Sequence of chain 1.A:
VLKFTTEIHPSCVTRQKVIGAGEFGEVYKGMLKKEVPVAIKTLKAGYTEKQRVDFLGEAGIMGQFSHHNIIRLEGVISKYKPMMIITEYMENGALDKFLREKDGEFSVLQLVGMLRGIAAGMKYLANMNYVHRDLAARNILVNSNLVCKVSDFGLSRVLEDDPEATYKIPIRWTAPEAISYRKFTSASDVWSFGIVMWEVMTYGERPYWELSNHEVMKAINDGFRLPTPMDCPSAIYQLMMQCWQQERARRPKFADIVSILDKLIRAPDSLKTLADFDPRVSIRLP

Binding-site contacts:
Ligand atom CBC contacts residue THR98 of chain 1.A at 3.4 Å.
Ligand atom CBE contacts residue LYS52 of chain 1.A at 3.6 Å.
Ligand atom CAK contacts residue GLY104 of chain 1.A at 3.6 Å.
Ligand atom NAD contacts residue THR98 of chain 1.A at 2.9 Å (h-bond).
Ligand atom OAV contacts residue TYR100 of chain 1.A at 2.3 Å (h-bond).
Ligand atom NAJ contacts residue MET101 of chain 1.A at 2.9 Å (h-bond).
Ligand atom CBD contacts residue ILE96 of chain 1.A at 3.6 Å (hydrophobic).
Ligand atom CAF contacts residue ALA50 of chain 1.A at 3.5 Å (hydrophobic).
Ligand atom CAF contacts residue LEU152 of chain 1.A at 3.7 Å (hydrophobic).
Ligand atom OAV contacts residue ILE25 of chain 1.A at 3.7 Å.
Ligand atom CAX contacts residue ILE25 of chain 1.A at 3.5 Å (hydrophobic).
Ligand atom CAG contacts residue LEU152 of chain 1.A at 3.7 Å (hydrophobic).
Ligand atom CBD contacts residue ALA50 of chain 1.A at 3.5 Å (hydrophobic).
Ligand atom CAN contacts residue GLY104 of chain 1.A at 3.6 Å.
Ligand atom OAY contacts residue GLY104 of chain 1.A at 3.4 Å (h-bond).
Ligand atom CBD contacts residue LYS52 of chain 1.A at 3.7 Å.
Ligand atom OAY contacts residue GLU102 of chain 1.A at 3.1 Å (salt-bridge).
Ligand atom CBD contacts residue THR98 of chain 1.A at 3.5 Å.
Ligand atom CAZ contacts residue TYR100 of chain 1.A at 3.6 Å (hydrophobic).
Ligand atom CBF contacts residue GLU69 of chain 1.A at 3.5 Å.
Ligand atom CAC contacts residue THR98 of chain 1.A at 3.5 Å.
Ligand atom CAZ contacts residue GLY104 of chain 1.A at 3.4 Å.
Ligand atom NAJ contacts residue TYR100 of chain 1.A at 3.6 Å.
Ligand atom CAU contacts residue TYR100 of chain 1.A at 3.1 Å (hydrophobic).
Ligand atom OAW contacts residue TYR100 of chain 1.A at 3.7 Å.
Ligand atom NAQ contacts residue TYR100 of chain 1.A at 3.6 Å.
Ligand atom CAZ contacts residue MET101 of chain 1.A at 3.2 Å (hydrophobic).
Ligand atom CAT contacts residue LYS23 of chain 1.A at 3.4 Å.
Ligand atom CAK contacts residue MET101 of chain 1.A at 3.4 Å (hydrophobic).
Ligand atom CBF contacts residue LYS52 of chain 1.A at 3.5 Å.
Ligand atom CAK contacts residue ILE25 of chain 1.A at 3.7 Å (hydrophobic).
Ligand atom CBE contacts residue ILE96 of chain 1.A at 3.6 Å (hydrophobic).
Ligand atom NAH contacts residue MET101 of chain 1.A at 3.1 Å (h-bond).
Ligand atom CBG contacts residue GLU69 of chain 1.A at 3.4 Å.
Ligand atom OAY contacts residue ASN103 of chain 1.A at 3.4 Å.
Ligand atom CAO contacts residue GLY104 of chain 1.A at 3.5 Å.
Ligand atom CAG contacts residue ALA50 of chain 1.A at 3.3 Å (hydrophobic).
Ligand atom CL1 contacts residue SER162 of chain 1.A at 3.5 Å.
Ligand atom CAL contacts residue GLY104 of chain 1.A at 3.7 Å.
Ligand atom CAG contacts residue GLU99 of chain 1.A at 3.5 Å.

The protein below binds the small molecule below.
Small molecule (SMILES): Cc1cccc(Cl)c1NC(=O)c1cnc(Nc2cccc(C(=O)N3CC[C@H](C(=O)O)C3)c2)s1